This small molecule binds to this protein.
Small molecule (SMILES): CC(=O)N[C@@H]1[C@@H](O)[C@H](O)[C@@H](CO)O[C@H]1O

Binding-site contacts:
Ligand atom C2 contacts residue ASN58 of chain 1.B at 2.5 Å.
Ligand atom C6 contacts residue TYR25 of chain 1.B at 4.0 Å (hydrophobic).
Ligand atom C5 contacts residue ASN58 of chain 1.B at 3.7 Å.
Ligand atom O5 contacts residue ASN58 of chain 1.B at 2.3 Å (h-bond).
Ligand atom O7 contacts residue ASN58 of chain 1.B at 3.2 Å (h-bond).
Ligand atom C7 contacts residue ASN58 of chain 1.B at 3.3 Å.
Ligand atom C5 contacts residue TYR25 of chain 1.B at 3.7 Å (hydrophobic).
Ligand atom C1 contacts residue ASN58 of chain 1.B at 1.4 Å.
Ligand atom C3 contacts residue ASN58 of chain 1.B at 3.8 Å.
Ligand atom C8 contacts residue ASN58 of chain 1.B at 4.2 Å.
Ligand atom O6 contacts residue TYR25 of chain 1.B at 3.2 Å (h-bond).
Ligand atom N2 contacts residue TYR25 of chain 1.B at 4.5 Å.
Ligand atom C1 contacts residue TYR25 of chain 1.B at 3.5 Å (hydrophobic).
Ligand atom O5 contacts residue TYR25 of chain 1.B at 3.6 Å.
Ligand atom N2 contacts residue ASN58 of chain 1.B at 3.0 Å (h-bond).
Ligand atom C4 contacts residue ASN58 of chain 1.B at 4.2 Å.

Sequence of chain 1.B:
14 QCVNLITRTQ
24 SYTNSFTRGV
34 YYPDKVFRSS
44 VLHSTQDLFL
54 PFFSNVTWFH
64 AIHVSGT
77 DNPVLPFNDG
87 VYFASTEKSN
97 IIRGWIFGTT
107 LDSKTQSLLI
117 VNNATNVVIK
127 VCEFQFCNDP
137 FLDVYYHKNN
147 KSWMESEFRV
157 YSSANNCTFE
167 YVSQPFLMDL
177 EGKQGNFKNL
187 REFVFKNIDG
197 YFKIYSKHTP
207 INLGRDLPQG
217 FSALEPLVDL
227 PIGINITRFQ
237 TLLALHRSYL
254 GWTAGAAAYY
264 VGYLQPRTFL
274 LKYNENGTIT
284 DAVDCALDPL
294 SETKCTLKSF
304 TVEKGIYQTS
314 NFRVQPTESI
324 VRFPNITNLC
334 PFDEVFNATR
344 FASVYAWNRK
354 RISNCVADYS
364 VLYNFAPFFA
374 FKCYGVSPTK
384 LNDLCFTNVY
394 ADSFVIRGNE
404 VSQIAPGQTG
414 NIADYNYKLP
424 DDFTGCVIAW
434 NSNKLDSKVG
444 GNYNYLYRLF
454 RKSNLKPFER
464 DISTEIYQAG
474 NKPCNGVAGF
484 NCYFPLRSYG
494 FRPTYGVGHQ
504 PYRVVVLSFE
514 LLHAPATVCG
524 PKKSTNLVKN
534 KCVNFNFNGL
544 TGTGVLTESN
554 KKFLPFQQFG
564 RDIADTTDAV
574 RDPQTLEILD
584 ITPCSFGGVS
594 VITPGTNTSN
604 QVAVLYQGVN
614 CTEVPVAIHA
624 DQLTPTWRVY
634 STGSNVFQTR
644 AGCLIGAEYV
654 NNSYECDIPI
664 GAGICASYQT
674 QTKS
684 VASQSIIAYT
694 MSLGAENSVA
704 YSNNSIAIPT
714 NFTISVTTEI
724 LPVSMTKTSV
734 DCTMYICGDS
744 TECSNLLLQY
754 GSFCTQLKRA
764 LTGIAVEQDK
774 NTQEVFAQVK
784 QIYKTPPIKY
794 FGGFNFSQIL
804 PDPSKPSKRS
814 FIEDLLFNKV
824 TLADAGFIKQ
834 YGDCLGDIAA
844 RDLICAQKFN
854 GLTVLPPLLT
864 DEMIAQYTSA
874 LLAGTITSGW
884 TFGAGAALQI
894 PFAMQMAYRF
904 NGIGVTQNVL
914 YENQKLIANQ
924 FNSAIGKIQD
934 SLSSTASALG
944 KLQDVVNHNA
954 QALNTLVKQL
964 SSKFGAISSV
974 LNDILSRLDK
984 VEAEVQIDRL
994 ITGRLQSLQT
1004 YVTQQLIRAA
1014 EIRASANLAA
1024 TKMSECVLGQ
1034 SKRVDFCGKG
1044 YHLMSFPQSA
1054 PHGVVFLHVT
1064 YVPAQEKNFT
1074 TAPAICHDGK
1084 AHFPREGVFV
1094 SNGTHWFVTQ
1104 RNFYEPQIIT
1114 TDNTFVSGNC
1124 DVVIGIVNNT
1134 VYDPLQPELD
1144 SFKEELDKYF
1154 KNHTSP